Sequence of chain 1.D:
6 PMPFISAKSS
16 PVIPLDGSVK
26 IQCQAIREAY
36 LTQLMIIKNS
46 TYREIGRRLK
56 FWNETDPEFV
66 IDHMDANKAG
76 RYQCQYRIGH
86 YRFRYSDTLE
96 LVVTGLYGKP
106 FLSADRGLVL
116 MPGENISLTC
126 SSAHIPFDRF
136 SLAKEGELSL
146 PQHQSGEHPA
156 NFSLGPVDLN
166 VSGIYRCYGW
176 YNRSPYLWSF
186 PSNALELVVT

Binding-site contacts:
Ligand atom C3 contacts residue ASN156 of chain 1.D at 3.8 Å.
Ligand atom C1 contacts residue ASN156 of chain 1.D at 1.5 Å.
Ligand atom C5 contacts residue SER122 of chain 1.D at 4.4 Å.
Ligand atom O5 contacts residue ASN156 of chain 1.D at 2.4 Å (h-bond).
Ligand atom C2 contacts residue ASN156 of chain 1.D at 2.5 Å.
Ligand atom C6 contacts residue SER122 of chain 1.D at 3.5 Å.
Ligand atom N2 contacts residue ASN156 of chain 1.D at 3.0 Å (h-bond).
Ligand atom O6 contacts residue ASP110 of chain 1.D at 4.0 Å.
Ligand atom C5 contacts residue ASN156 of chain 1.D at 3.7 Å.
Ligand atom O6 contacts residue THR124 of chain 1.D at 3.5 Å (h-bond).
Ligand atom C6 contacts residue ASP110 of chain 1.D at 3.6 Å.
Ligand atom O7 contacts residue ARG111 of chain 1.D at 3.9 Å.
Ligand atom O5 contacts residue SER122 of chain 1.D at 4.4 Å.
Ligand atom C8 contacts residue ASN156 of chain 1.D at 4.2 Å.
Ligand atom C7 contacts residue ASN156 of chain 1.D at 4.0 Å.
Ligand atom O6 contacts residue ASN156 of chain 1.D at 4.4 Å.
Ligand atom O6 contacts residue SER122 of chain 1.D at 3.8 Å.
Ligand atom C6 contacts residue ASN156 of chain 1.D at 4.3 Å.
Ligand atom C4 contacts residue ASN156 of chain 1.D at 4.2 Å.

The protein below binds the small molecule below.
Small molecule (SMILES): CC(=O)N[C@H]1[C@H](O[C@H]2[C@H](O)[C@@H](NC(C)=O)CO[C@@H]2CO)O[C@H](CO)[C@@H](O[C@@H]2O[C@H](CO[C@H]3O[C@H](CO)[C@@H](O)[C@H](O)[C@@H]3O[C@@H]3O[C@H](CO)[C@@H](O[C@@H]4O[C@H](CO)[C@@H](O)[C@H](O)[C@@H]4O)[C@H](O)[C@@H]3O)[C@@H](O)[C@H](O)[C@@H]2O)[C@@H]1O